Binding-site contacts:
Ligand atom O3' contacts residue ASP487 of chain 1.G at 3.8 Å.
Ligand atom N3 contacts residue LEU486 of chain 1.G at 4.3 Å.
Ligand atom O2' contacts residue LEU486 of chain 1.G at 3.9 Å.
Ligand atom O3' contacts residue PRO124 of chain 1.G at 4.2 Å.
Ligand atom C4 contacts residue LEU486 of chain 1.G at 4.0 Å (hydrophobic).
Ligand atom N9 contacts residue LEU486 of chain 1.G at 4.2 Å.
Ligand atom N7 contacts residue LEU486 of chain 1.G at 3.7 Å.
Ligand atom O2' contacts residue ASP487 of chain 1.G at 4.5 Å.
Ligand atom C2 contacts residue ASP487 of chain 1.G at 4.3 Å.
Ligand atom C2 contacts residue LEU486 of chain 1.G at 3.9 Å (hydrophobic).
Ligand atom N1 contacts residue LEU486 of chain 1.G at 4.0 Å.
Ligand atom O2' contacts residue GLU121 of chain 1.G at 4.0 Å.
Ligand atom C3' contacts residue ASP487 of chain 1.G at 4.4 Å.
Ligand atom N3 contacts residue ASP487 of chain 1.G at 4.2 Å.
Ligand atom C5 contacts residue LEU486 of chain 1.G at 4.1 Å (hydrophobic).
Ligand atom C8 contacts residue LEU486 of chain 1.G at 3.7 Å (hydrophobic).

The protein below binds the small molecule below.
Small molecule (SMILES): C[C@H]1O[C@@H](n2cnc3c(N)ncnc32)[C@H](O)[C@@H]1O

Sequence of chain 1.G:
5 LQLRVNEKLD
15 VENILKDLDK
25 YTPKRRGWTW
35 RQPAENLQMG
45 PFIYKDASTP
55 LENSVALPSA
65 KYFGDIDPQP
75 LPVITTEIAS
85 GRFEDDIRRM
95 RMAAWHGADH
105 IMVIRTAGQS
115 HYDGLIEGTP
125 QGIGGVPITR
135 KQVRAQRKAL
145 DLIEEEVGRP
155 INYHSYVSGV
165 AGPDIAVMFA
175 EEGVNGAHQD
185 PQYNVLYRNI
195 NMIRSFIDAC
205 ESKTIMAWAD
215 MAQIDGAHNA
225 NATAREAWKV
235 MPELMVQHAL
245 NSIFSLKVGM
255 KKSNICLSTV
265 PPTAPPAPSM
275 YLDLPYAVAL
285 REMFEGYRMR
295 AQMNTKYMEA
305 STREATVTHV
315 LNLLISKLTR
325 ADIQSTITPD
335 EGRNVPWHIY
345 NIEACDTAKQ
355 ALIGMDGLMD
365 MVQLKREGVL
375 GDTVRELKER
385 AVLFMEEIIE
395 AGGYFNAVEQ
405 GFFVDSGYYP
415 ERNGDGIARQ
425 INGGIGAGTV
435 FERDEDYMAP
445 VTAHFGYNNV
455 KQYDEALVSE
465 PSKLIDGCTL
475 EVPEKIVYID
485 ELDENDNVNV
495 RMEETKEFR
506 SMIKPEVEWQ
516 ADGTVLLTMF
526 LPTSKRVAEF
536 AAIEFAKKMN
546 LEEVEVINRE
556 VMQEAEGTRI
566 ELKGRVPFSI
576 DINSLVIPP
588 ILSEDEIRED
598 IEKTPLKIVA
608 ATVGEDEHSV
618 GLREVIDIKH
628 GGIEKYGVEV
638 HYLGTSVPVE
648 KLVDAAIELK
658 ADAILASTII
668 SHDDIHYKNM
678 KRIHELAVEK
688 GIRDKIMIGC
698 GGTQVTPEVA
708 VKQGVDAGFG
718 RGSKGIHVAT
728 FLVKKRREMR